Sequence of chain 1.A:
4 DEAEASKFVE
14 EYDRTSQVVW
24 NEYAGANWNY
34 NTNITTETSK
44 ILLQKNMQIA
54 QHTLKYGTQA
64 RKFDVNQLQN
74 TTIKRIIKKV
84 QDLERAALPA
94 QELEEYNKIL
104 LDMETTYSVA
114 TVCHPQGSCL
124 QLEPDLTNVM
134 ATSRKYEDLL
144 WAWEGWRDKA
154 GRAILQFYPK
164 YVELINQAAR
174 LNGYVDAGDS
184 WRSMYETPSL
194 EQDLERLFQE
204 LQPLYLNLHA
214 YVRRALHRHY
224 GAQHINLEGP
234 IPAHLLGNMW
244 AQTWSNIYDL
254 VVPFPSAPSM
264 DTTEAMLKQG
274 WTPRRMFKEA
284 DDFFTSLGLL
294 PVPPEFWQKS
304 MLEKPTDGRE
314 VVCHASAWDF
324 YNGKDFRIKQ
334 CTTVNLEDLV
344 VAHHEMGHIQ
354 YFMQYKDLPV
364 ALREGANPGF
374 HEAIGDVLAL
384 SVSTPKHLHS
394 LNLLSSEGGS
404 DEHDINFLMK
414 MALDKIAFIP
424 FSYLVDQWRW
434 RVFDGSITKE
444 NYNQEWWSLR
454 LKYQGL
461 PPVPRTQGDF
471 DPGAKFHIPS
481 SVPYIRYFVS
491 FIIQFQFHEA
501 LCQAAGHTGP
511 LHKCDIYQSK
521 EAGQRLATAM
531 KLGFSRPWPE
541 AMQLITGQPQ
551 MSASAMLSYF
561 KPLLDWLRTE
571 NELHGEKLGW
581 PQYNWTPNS

Binding-site contacts:
Ligand atom C4 contacts residue EDO1 of chain 1.M at 3.8 Å.
Ligand atom O5 contacts residue ASN36 of chain 1.A at 2.3 Å (h-bond).
Ligand atom O7 contacts residue EDO1 of chain 1.M at 4.0 Å.
Ligand atom C7 contacts residue ASN36 of chain 1.A at 3.4 Å.
Ligand atom C7 contacts residue ARG312 of chain 1.A at 3.8 Å.
Ligand atom C1 contacts residue THR38 of chain 1.A at 4.2 Å.
Ligand atom C8 contacts residue GLU40 of chain 1.A at 2.8 Å.
Ligand atom O5 contacts residue THR41 of chain 1.A at 4.2 Å.
Ligand atom O6 contacts residue EDO1 of chain 1.M at 2.9 Å (h-bond).
Ligand atom C1 contacts residue ASN36 of chain 1.A at 1.4 Å.
Ligand atom C6 contacts residue EDO1 of chain 1.M at 4.1 Å.
Ligand atom O7 contacts residue ARG312 of chain 1.A at 4.2 Å.
Ligand atom C6 contacts residue GLU40 of chain 1.A at 3.7 Å.
Ligand atom O6 contacts residue GLU40 of chain 1.A at 3.0 Å (salt-bridge).
Ligand atom C5 contacts residue THR38 of chain 1.A at 4.4 Å.
Ligand atom C8 contacts residue ARG312 of chain 1.A at 3.4 Å.
Ligand atom O6 contacts residue THR38 of chain 1.A at 4.4 Å.
Ligand atom C6 contacts residue THR38 of chain 1.A at 3.8 Å.
Ligand atom C2 contacts residue GLU40 of chain 1.A at 4.3 Å.
Ligand atom C4 contacts residue ASN36 of chain 1.A at 4.1 Å.
Ligand atom C5 contacts residue EDO1 of chain 1.M at 4.0 Å.
Ligand atom C2 contacts residue ASN36 of chain 1.A at 2.4 Å.
Ligand atom C7 contacts residue GLU40 of chain 1.A at 3.5 Å.
Ligand atom O5 contacts residue THR38 of chain 1.A at 3.8 Å.
Ligand atom O7 contacts residue ASN36 of chain 1.A at 3.5 Å (h-bond).
Ligand atom C3 contacts residue GLU40 of chain 1.A at 4.3 Å.
Ligand atom O6 contacts residue THR41 of chain 1.A at 4.0 Å.
Ligand atom C5 contacts residue ASN36 of chain 1.A at 3.6 Å.
Ligand atom C8 contacts residue ASP310 of chain 1.A at 4.1 Å.
Ligand atom C2 contacts residue EDO1 of chain 1.M at 3.8 Å.
Ligand atom C3 contacts residue ASN36 of chain 1.A at 3.8 Å.
Ligand atom N2 contacts residue ARG312 of chain 1.A at 4.4 Å.
Ligand atom C3 contacts residue EDO1 of chain 1.M at 4.3 Å.
Ligand atom C1 contacts residue GLU40 of chain 1.A at 4.5 Å.
Ligand atom N2 contacts residue GLU40 of chain 1.A at 3.2 Å (salt-bridge).
Ligand atom O5 contacts residue EDO1 of chain 1.M at 3.4 Å.
Ligand atom C1 contacts residue EDO1 of chain 1.M at 4.0 Å.
Ligand atom N2 contacts residue ASN36 of chain 1.A at 3.0 Å (h-bond).

A small-molecule ligand and the protein it binds are described below.
Small molecule (SMILES): CC(=O)N[C@H]1[C@H](O[C@H]2[C@H](O)[C@@H](NC(C)=O)CO[C@@H]2CO)O[C@H](CO)[C@@H](O)[C@@H]1O